Sequence of chain 2.A:
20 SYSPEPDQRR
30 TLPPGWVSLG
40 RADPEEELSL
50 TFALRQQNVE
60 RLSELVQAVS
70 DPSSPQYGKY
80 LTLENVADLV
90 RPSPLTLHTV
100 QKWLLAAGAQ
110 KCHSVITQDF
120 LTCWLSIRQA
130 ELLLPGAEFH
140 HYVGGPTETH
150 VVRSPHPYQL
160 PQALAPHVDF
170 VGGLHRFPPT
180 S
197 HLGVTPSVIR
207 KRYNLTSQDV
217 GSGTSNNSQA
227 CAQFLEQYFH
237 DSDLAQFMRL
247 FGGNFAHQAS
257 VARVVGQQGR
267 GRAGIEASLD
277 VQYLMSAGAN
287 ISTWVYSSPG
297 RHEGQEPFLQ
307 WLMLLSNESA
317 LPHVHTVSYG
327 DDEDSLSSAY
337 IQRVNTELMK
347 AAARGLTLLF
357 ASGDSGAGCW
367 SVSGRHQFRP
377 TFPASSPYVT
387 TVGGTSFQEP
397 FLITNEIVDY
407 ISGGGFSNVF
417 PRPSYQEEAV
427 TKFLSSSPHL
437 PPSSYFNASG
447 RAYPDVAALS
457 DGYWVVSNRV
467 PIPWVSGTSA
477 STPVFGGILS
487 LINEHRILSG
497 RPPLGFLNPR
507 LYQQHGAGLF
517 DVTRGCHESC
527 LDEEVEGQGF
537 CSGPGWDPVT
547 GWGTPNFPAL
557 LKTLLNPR

A protein and the small-molecule ligand that binds it are described below.
Small molecule (SMILES): CC(=O)N[C@@H]1[C@@H](O)[C@H](O)[C@@H](CO)O[C@H]1O

Binding-site contacts:
Ligand atom O3 contacts residue ASN414 of chain 2.A at 3.1 Å (h-bond).
Ligand atom O6 contacts residue SER445 of chain 2.A at 3.0 Å (h-bond).
Ligand atom C3 contacts residue ASN414 of chain 2.A at 3.2 Å.
Ligand atom O6 contacts residue ASN443 of chain 2.A at 3.1 Å (h-bond).
Ligand atom C2 contacts residue ASN443 of chain 2.A at 3.8 Å.
Ligand atom O5 contacts residue ASN414 of chain 2.A at 3.7 Å.
Ligand atom C2 contacts residue ASN414 of chain 2.A at 4.3 Å.
Ligand atom C4 contacts residue ASN443 of chain 2.A at 1.3 Å.
Ligand atom C6 contacts residue ASN443 of chain 2.A at 2.9 Å.
Ligand atom C5 contacts residue ASN414 of chain 2.A at 3.4 Å.
Ligand atom O6 contacts residue SER413 of chain 2.A at 4.3 Å.
Ligand atom O5 contacts residue ASN443 of chain 2.A at 3.6 Å (h-bond).
Ligand atom O7 contacts residue ASN414 of chain 2.A at 4.4 Å.
Ligand atom O6 contacts residue GLY446 of chain 2.A at 4.5 Å.
Ligand atom C1 contacts residue ASN443 of chain 2.A at 4.2 Å.
Ligand atom O6 contacts residue ASN414 of chain 2.A at 4.3 Å.
Ligand atom C6 contacts residue ASN414 of chain 2.A at 4.3 Å.
Ligand atom N2 contacts residue ASN414 of chain 2.A at 4.3 Å.
Ligand atom O3 contacts residue ASN443 of chain 2.A at 2.9 Å (h-bond).
Ligand atom C4 contacts residue ASN414 of chain 2.A at 4.0 Å.
Ligand atom C1 contacts residue ASN414 of chain 2.A at 3.5 Å.
Ligand atom C3 contacts residue ASN443 of chain 2.A at 2.5 Å.
Ligand atom C5 contacts residue ASN443 of chain 2.A at 2.5 Å.
Ligand atom C6 contacts residue SER445 of chain 2.A at 3.7 Å.
Ligand atom O7 contacts residue GLN373 of chain 2.A at 4.2 Å.